A small-molecule ligand and the protein it binds are described below.
Small molecule (SMILES): Nc1ncnc2c1ncn2[C@@H]1O[C@H](COP(=O)(O)OP(=O)(O)OP(=O)(O)OP(=O)(O)OP(=O)(O)OP(=O)(O)O)[C@@H](O)[C@H]1O

Sequence of chain 1.A:
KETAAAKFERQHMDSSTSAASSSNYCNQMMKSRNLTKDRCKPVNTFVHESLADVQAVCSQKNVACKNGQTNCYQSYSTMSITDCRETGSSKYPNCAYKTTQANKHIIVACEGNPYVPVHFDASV

Binding-site contacts:
Ligand atom N04 contacts residue TYR76 of chain 1.A at 3.3 Å.
Ligand atom O10 contacts residue HIS105 of chain 1.A at 3.7 Å.
Ligand atom O05 contacts residue SER77 of chain 1.A at 4.1 Å.
Ligand atom O10 contacts residue TYR76 of chain 1.A at 3.5 Å (h-bond).
Ligand atom N02 contacts residue TYR76 of chain 1.A at 3.6 Å.
Ligand atom C09 contacts residue SER77 of chain 1.A at 4.3 Å.
Ligand atom C01 contacts residue SER77 of chain 1.A at 3.4 Å.
Ligand atom P01 contacts residue SER77 of chain 1.A at 3.9 Å.
Ligand atom O03 contacts residue SER77 of chain 1.A at 4.0 Å.
Ligand atom N03 contacts residue TYR76 of chain 1.A at 3.8 Å.
Ligand atom O07 contacts residue HIS105 of chain 1.A at 4.3 Å.
Ligand atom O14 contacts residue HIS105 of chain 1.A at 4.2 Å.
Ligand atom O04 contacts residue SER77 of chain 1.A at 3.1 Å (h-bond).
Ligand atom C02 contacts residue TYR76 of chain 1.A at 4.2 Å (hydrophobic).
Ligand atom O14 contacts residue THR78 of chain 1.A at 4.2 Å.
Ligand atom O10 contacts residue THR78 of chain 1.A at 3.6 Å (h-bond).
Ligand atom N05 contacts residue TYR76 of chain 1.A at 3.5 Å.
Ligand atom P02 contacts residue SER77 of chain 1.A at 4.3 Å.
Ligand atom P05 contacts residue THR78 of chain 1.A at 4.3 Å.
Ligand atom O22 contacts residue SER77 of chain 1.A at 4.0 Å.
Ligand atom P05 contacts residue HIS105 of chain 1.A at 3.8 Å.
Ligand atom C07 contacts residue TYR76 of chain 1.A at 3.7 Å (hydrophobic).
Ligand atom O10 contacts residue SER77 of chain 1.A at 3.4 Å.
Ligand atom P06 contacts residue THR78 of chain 1.A at 3.6 Å.
Ligand atom C06 contacts residue TYR76 of chain 1.A at 3.4 Å (hydrophobic).
Ligand atom O20 contacts residue SER77 of chain 1.A at 3.4 Å (h-bond).
Ligand atom C02 contacts residue SER77 of chain 1.A at 3.5 Å.
Ligand atom O11 contacts residue THR78 of chain 1.A at 2.6 Å (h-bond).
Ligand atom C08 contacts residue TYR76 of chain 1.A at 3.2 Å (hydrophobic).
Ligand atom C04 contacts residue TYR76 of chain 1.A at 3.6 Å (hydrophobic).
Ligand atom O09 contacts residue THR78 of chain 1.A at 3.0 Å.
Ligand atom O03 contacts residue GLN60 of chain 1.A at 4.1 Å.
Ligand atom O08 contacts residue HIS105 of chain 1.A at 3.5 Å (h-bond).
Ligand atom O03 contacts residue TYR76 of chain 1.A at 4.1 Å.
Ligand atom N01 contacts residue TYR76 of chain 1.A at 3.8 Å.
Ligand atom C10 contacts residue SER77 of chain 1.A at 4.0 Å.
Ligand atom O11 contacts residue SER77 of chain 1.A at 3.8 Å.
Ligand atom C05 contacts residue TYR76 of chain 1.A at 3.2 Å (hydrophobic).
Ligand atom O09 contacts residue HIS105 of chain 1.A at 3.3 Å (h-bond).
Ligand atom P06 contacts residue HIS105 of chain 1.A at 4.2 Å.